Sequence of chain 51.E:
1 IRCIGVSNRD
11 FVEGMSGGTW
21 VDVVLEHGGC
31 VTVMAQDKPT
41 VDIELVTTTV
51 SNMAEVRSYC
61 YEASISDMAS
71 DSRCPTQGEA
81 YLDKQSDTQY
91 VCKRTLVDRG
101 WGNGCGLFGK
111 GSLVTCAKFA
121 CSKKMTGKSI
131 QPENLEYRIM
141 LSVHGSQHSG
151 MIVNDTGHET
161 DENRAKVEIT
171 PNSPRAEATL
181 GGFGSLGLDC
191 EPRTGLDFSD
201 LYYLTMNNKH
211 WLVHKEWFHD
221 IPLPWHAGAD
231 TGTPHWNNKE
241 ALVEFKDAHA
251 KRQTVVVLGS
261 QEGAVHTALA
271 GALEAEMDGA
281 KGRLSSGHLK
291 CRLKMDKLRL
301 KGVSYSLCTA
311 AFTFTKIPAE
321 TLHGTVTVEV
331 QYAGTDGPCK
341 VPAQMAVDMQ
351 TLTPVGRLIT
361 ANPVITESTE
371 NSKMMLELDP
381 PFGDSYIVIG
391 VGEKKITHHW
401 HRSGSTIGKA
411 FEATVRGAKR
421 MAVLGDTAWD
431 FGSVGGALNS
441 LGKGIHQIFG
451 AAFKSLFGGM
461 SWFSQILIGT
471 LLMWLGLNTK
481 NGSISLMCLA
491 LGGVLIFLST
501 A

Binding-site contacts:
Ligand atom C7 contacts residue THR156 of chain 51.E at 3.6 Å.
Ligand atom O5 contacts residue MET151 of chain 51.E at 4.2 Å.
Ligand atom N2 contacts residue THR156 of chain 51.E at 3.2 Å.
Ligand atom O7 contacts residue ASN154 of chain 51.E at 3.2 Å (h-bond).
Ligand atom C1 contacts residue THR156 of chain 51.E at 3.6 Å.
Ligand atom O6 contacts residue MET151 of chain 51.E at 3.5 Å.
Ligand atom C2 contacts residue ASN154 of chain 51.E at 4.1 Å.
Ligand atom C2 contacts residue THR156 of chain 51.E at 3.9 Å.
Ligand atom C7 contacts residue ASN154 of chain 51.E at 3.7 Å.
Ligand atom O5 contacts residue ASN154 of chain 51.E at 3.8 Å.
Ligand atom C8 contacts residue THR156 of chain 51.E at 3.7 Å.
Ligand atom C1 contacts residue ASN154 of chain 51.E at 3.1 Å.
Ligand atom O7 contacts residue THR156 of chain 51.E at 4.5 Å.
Ligand atom C8 contacts residue ASN154 of chain 51.E at 4.5 Å.
Ligand atom N2 contacts residue ASN154 of chain 51.E at 4.0 Å.
Ligand atom C3 contacts residue THR156 of chain 51.E at 4.4 Å.

This small molecule binds to this protein.
Small molecule (SMILES): CC(=O)N[C@H]1[C@H](O[C@H]2[C@H](O)[C@@H](NC(C)=O)CO[C@@H]2CO)O[C@H](CO)[C@@H](O)[C@@H]1O